Binding-site contacts:
Ligand atom N6 contacts residue ALA45 of chain 1.A at 4.2 Å.
Ligand atom C9 contacts residue GLU93 of chain 1.A at 4.2 Å.
Ligand atom C8 contacts residue LEU94 of chain 1.A at 4.1 Å (hydrophobic).
Ligand atom N6 contacts residue ILE21 of chain 1.A at 4.2 Å.
Ligand atom N7 contacts residue LEU146 of chain 1.A at 4.1 Å.
Ligand atom C9 contacts residue ALA45 of chain 1.A at 4.2 Å (hydrophobic).
Ligand atom C1 contacts residue GLU93 of chain 1.A at 4.1 Å.
Ligand atom N3 contacts residue LEU146 of chain 1.A at 4.0 Å.
Ligand atom C8 contacts residue CYS95 of chain 1.A at 3.5 Å (hydrophobic).
Ligand atom C1 contacts residue CYS95 of chain 1.A at 4.5 Å (hydrophobic).
Ligand atom C8 contacts residue LEU146 of chain 1.A at 4.2 Å (hydrophobic).
Ligand atom N6 contacts residue CYS95 of chain 1.A at 2.8 Å (h-bond).
Ligand atom N4 contacts residue VAL29 of chain 1.A at 3.8 Å.
Ligand atom C1 contacts residue LEU146 of chain 1.A at 3.7 Å (hydrophobic).
Ligand atom C9 contacts residue MET92 of chain 1.A at 3.2 Å (hydrophobic).
Ligand atom N7 contacts residue GLU93 of chain 1.A at 3.2 Å (salt-bridge).
Ligand atom C2 contacts residue LEU146 of chain 1.A at 4.0 Å (hydrophobic).
Ligand atom N7 contacts residue CYS95 of chain 1.A at 3.1 Å (h-bond).
Ligand atom N7 contacts residue LEU94 of chain 1.A at 3.6 Å.
Ligand atom N6 contacts residue GLU93 of chain 1.A at 4.3 Å.
Ligand atom N3 contacts residue VAL29 of chain 1.A at 3.9 Å.
Ligand atom C8 contacts residue ILE21 of chain 1.A at 3.6 Å (hydrophobic).
Ligand atom C2 contacts residue VAL29 of chain 1.A at 4.4 Å (hydrophobic).
Ligand atom C2 contacts residue ILE21 of chain 1.A at 4.0 Å (hydrophobic).
Ligand atom C5 contacts residue ALA45 of chain 1.A at 3.9 Å (hydrophobic).
Ligand atom N4 contacts residue LEU146 of chain 1.A at 4.0 Å.
Ligand atom C5 contacts residue LEU146 of chain 1.A at 3.7 Å (hydrophobic).
Ligand atom N4 contacts residue ILE21 of chain 1.A at 4.4 Å.
Ligand atom C2 contacts residue ALA45 of chain 1.A at 4.3 Å (hydrophobic).
Ligand atom C9 contacts residue VAL77 of chain 1.A at 3.9 Å (hydrophobic).
Ligand atom N6 contacts residue LEU94 of chain 1.A at 3.5 Å.
Ligand atom C9 contacts residue LEU146 of chain 1.A at 4.2 Å (hydrophobic).
Ligand atom N7 contacts residue ALA45 of chain 1.A at 3.6 Å.
Ligand atom C1 contacts residue ALA45 of chain 1.A at 3.6 Å (hydrophobic).

This protein binds this small molecule.
Small molecule (SMILES): Cc1n[nH]c2c[nH]nc12

Sequence of chain 1.A:
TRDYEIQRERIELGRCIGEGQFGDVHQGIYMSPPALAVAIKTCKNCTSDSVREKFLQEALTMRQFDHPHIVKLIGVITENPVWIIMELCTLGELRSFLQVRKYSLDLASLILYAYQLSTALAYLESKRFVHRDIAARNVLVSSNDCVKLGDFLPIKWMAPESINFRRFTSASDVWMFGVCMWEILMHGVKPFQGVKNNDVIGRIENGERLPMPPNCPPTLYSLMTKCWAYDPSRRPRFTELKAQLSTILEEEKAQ